This protein binds this small molecule.
Small molecule (SMILES): CC[C@H]1OC(=O)C[C@@H](O)[C@H](C)[C@@H](O[C@@H]2O[C@H](C)[C@@H](O[C@H]3C[C@@](C)(O)[C@@H](O)[C@H](C)O3)[C@H](N(C)C)[C@H]2O)[C@@H](CC=O)C[C@@H](C)C(=O)/C=C/C(C)=C/[C@@H]1CO[C@@H]1O[C@H](C)[C@@H](O)[C@@H](O)[C@H]1OC

Sequence of chain 1.B:
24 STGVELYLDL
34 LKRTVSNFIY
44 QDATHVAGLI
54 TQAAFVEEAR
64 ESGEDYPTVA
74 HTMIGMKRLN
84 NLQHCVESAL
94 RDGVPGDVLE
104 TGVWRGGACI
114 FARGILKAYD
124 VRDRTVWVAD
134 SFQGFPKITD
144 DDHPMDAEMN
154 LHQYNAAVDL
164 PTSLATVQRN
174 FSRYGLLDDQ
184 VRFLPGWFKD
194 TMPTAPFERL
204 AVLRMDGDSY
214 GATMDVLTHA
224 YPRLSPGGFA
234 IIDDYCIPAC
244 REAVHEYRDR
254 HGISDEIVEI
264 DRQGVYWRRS

Binding-site contacts:
Ligand atom C43 contacts residue ILE240 of chain 1.B at 3.9 Å (hydrophobic).
Ligand atom O14 contacts residue MG1 of chain 1.G at 2.4 Å.
Ligand atom O11 contacts residue LEU52 of chain 1.B at 3.9 Å.
Ligand atom O15 contacts residue ASP209 of chain 1.B at 3.8 Å.
Ligand atom O2 contacts residue TYR157 of chain 1.B at 3.9 Å.
Ligand atom C43 contacts residue CYS239 of chain 1.B at 3.7 Å (hydrophobic).
Ligand atom O1 contacts residue TYR69 of chain 1.B at 3.5 Å (h-bond).
Ligand atom C44 contacts residue MET76 of chain 1.B at 3.6 Å (hydrophobic).
Ligand atom C contacts residue GLY51 of chain 1.B at 3.9 Å.
Ligand atom C38 contacts residue ASP211 of chain 1.B at 3.3 Å.
Ligand atom C42 contacts residue ASP211 of chain 1.B at 3.5 Å.
Ligand atom O contacts residue PRO241 of chain 1.B at 3.8 Å.
Ligand atom O14 contacts residue ARG81 of chain 1.B at 3.9 Å.
Ligand atom C41 contacts residue ASP237 of chain 1.B at 3.7 Å.
Ligand atom C42 contacts residue MG1 of chain 1.G at 3.9 Å.
Ligand atom C1 contacts residue TYR157 of chain 1.B at 3.6 Å (hydrophobic).
Ligand atom C40 contacts residue ASP211 of chain 1.B at 3.5 Å.
Ligand atom C contacts residue TYR157 of chain 1.B at 3.8 Å (hydrophobic).
Ligand atom C42 contacts residue ASP237 of chain 1.B at 3.5 Å.
Ligand atom C35 contacts residue PRO241 of chain 1.B at 3.9 Å (hydrophobic).
Ligand atom C39 contacts residue ASP211 of chain 1.B at 3.6 Å.
Ligand atom O14 contacts residue ASP236 of chain 1.B at 3.0 Å (salt-bridge).
Ligand atom O13 contacts residue ASP211 of chain 1.B at 3.8 Å.
Ligand atom C41 contacts residue GLN266 of chain 1.B at 3.3 Å.
Ligand atom C37 contacts residue LEU154 of chain 1.B at 3.6 Å (hydrophobic).
Ligand atom O14 contacts residue GLN266 of chain 1.B at 2.7 Å (h-bond).
Ligand atom C36 contacts residue LEU154 of chain 1.B at 3.7 Å (hydrophobic).
Ligand atom C43 contacts residue GLN266 of chain 1.B at 3.3 Å.
Ligand atom O3 contacts residue LEU52 of chain 1.B at 3.6 Å.
Ligand atom C40 contacts residue MG1 of chain 1.G at 3.1 Å.
Ligand atom O14 contacts residue ASP237 of chain 1.B at 3.0 Å (salt-bridge).
Ligand atom C42 contacts residue ILE240 of chain 1.B at 3.9 Å (hydrophobic).
Ligand atom C3 contacts residue LEU154 of chain 1.B at 3.7 Å (hydrophobic).
Ligand atom O16 contacts residue ASP211 of chain 1.B at 3.5 Å (salt-bridge).
Ligand atom O15 contacts residue MG1 of chain 1.G at 2.2 Å.
Ligand atom C contacts residue TYR69 of chain 1.B at 3.7 Å (hydrophobic).
Ligand atom O15 contacts residue ASP211 of chain 1.B at 2.6 Å (salt-bridge).
Ligand atom C42 contacts residue GLN266 of chain 1.B at 3.9 Å.
Ligand atom O15 contacts residue ASP237 of chain 1.B at 3.1 Å (salt-bridge).
Ligand atom C41 contacts residue MG1 of chain 1.G at 3.2 Å.